Sequence of chain 1.A:
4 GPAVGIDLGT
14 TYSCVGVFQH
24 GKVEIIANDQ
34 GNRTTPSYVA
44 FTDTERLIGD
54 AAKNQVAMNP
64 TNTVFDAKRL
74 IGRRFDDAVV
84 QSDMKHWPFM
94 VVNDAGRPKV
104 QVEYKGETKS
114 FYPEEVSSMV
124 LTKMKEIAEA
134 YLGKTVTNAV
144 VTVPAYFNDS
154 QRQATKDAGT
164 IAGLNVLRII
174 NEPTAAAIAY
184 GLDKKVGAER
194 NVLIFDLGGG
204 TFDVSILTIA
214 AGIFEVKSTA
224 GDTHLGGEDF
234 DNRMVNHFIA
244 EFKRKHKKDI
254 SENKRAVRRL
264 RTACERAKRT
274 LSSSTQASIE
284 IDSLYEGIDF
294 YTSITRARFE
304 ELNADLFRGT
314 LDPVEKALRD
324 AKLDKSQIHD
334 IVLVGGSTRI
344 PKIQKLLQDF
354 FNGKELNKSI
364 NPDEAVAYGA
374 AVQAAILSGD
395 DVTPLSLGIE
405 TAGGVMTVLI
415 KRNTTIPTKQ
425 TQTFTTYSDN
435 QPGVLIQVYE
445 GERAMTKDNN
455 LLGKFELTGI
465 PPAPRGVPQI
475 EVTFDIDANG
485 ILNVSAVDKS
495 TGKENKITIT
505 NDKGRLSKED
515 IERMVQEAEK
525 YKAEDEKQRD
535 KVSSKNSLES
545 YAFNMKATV

This protein binds this small molecule.
Small molecule (SMILES): O=C(O)CNC(CO)(CO)CO

Binding-site contacts:
Ligand atom N08 contacts residue ASP199 of chain 1.A at 3.2 Å (salt-bridge).
Ligand atom C03 contacts residue ASP199 of chain 1.A at 3.7 Å.
Ligand atom C03 contacts residue ASP10 of chain 1.A at 4.2 Å.
Ligand atom O01 contacts residue VAL337 of chain 1.A at 4.1 Å.
Ligand atom C02 contacts residue ASP10 of chain 1.A at 3.4 Å.
Ligand atom C06 contacts residue GLY12 of chain 1.A at 4.3 Å.
Ligand atom C10 contacts residue K1 of chain 1.H at 4.4 Å.
Ligand atom C09 contacts residue ASP199 of chain 1.A at 3.7 Å.
Ligand atom O11 contacts residue GLY12 of chain 1.A at 3.4 Å.
Ligand atom C09 contacts residue K1 of chain 1.H at 3.6 Å.
Ligand atom O01 contacts residue GLU175 of chain 1.A at 3.1 Å (salt-bridge).
Ligand atom C09 contacts residue GLU175 of chain 1.A at 3.4 Å.
Ligand atom O05 contacts residue GLY338 of chain 1.A at 3.5 Å.
Ligand atom N08 contacts residue K1 of chain 1.H at 3.6 Å.
Ligand atom C04 contacts residue VAL337 of chain 1.A at 3.6 Å (hydrophobic).
Ligand atom O11 contacts residue THR204 of chain 1.A at 4.4 Å.
Ligand atom C09 contacts residue THR204 of chain 1.A at 4.0 Å.
Ligand atom O11 contacts residue THR13 of chain 1.A at 3.0 Å (h-bond).
Ligand atom C02 contacts residue VAL369 of chain 1.A at 3.9 Å (hydrophobic).
Ligand atom O05 contacts residue GLY201 of chain 1.A at 4.0 Å.
Ligand atom O12 contacts residue THR13 of chain 1.A at 3.7 Å.
Ligand atom C09 contacts residue LYS71 of chain 1.A at 4.3 Å.
Ligand atom O01 contacts residue ASP199 of chain 1.A at 2.8 Å (salt-bridge).
Ligand atom O07 contacts residue TYR15 of chain 1.A at 4.0 Å.
Ligand atom O01 contacts residue VAL369 of chain 1.A at 3.3 Å.
Ligand atom O07 contacts residue GLY12 of chain 1.A at 3.2 Å.
Ligand atom C02 contacts residue ASP199 of chain 1.A at 3.8 Å.
Ligand atom C10 contacts residue GLY12 of chain 1.A at 4.1 Å.
Ligand atom O05 contacts residue ASP199 of chain 1.A at 2.8 Å (salt-bridge).
Ligand atom O07 contacts residue ASP10 of chain 1.A at 2.7 Å (salt-bridge).
Ligand atom C10 contacts residue THR204 of chain 1.A at 3.6 Å.
Ligand atom C02 contacts residue GLU175 of chain 1.A at 3.4 Å.
Ligand atom O12 contacts residue THR204 of chain 1.A at 3.1 Å (h-bond).
Ligand atom C06 contacts residue ASP10 of chain 1.A at 3.5 Å.
Ligand atom C10 contacts residue THR13 of chain 1.A at 3.8 Å.
Ligand atom C10 contacts residue LYS71 of chain 1.A at 3.9 Å.
Ligand atom N08 contacts residue GLU175 of chain 1.A at 4.3 Å.
Ligand atom C04 contacts residue ASP199 of chain 1.A at 3.4 Å.
Ligand atom O05 contacts residue VAL337 of chain 1.A at 4.1 Å.
Ligand atom O11 contacts residue LYS71 of chain 1.A at 2.8 Å (salt-bridge).